Sequence of chain 1.B:
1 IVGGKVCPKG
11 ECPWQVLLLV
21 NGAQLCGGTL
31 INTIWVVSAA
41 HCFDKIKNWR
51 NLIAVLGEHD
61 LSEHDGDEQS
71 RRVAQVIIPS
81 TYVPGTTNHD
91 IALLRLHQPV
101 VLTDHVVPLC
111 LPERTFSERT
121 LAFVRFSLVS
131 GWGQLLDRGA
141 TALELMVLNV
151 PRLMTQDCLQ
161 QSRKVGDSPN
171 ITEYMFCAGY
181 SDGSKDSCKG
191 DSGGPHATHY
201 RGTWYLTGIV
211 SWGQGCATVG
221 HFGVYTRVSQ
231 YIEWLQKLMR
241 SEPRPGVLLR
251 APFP

A small-molecule ligand and the protein it binds are described below.
Small molecule (SMILES): [H]/N=C(/N)c1ccc2[nH]c(-c3n[nH]c(-c4ccccc4)c3O)nc2c1

Binding-site contacts:
Ligand atom N1 contacts residue SER187 of chain 1.B at 3.8 Å.
Ligand atom C5 contacts residue LYS189 of chain 1.B at 3.7 Å.
Ligand atom C8 contacts residue SER192 of chain 1.B at 3.5 Å.
Ligand atom N1 contacts residue GLY215 of chain 1.B at 2.7 Å (h-bond).
Ligand atom N2 contacts residue ASP186 of chain 1.B at 2.9 Å (salt-bridge).
Ligand atom C2B contacts residue CYS26 of chain 1.B at 3.8 Å (hydrophobic).
Ligand atom C3B contacts residue LEU25 of chain 1.B at 3.5 Å (hydrophobic).
Ligand atom C5' contacts residue LYS189 of chain 1.B at 3.7 Å.
Ligand atom N2 contacts residue TRP212 of chain 1.B at 3.4 Å (h-bond).
Ligand atom C5 contacts residue CYS188 of chain 1.B at 3.8 Å (hydrophobic).
Ligand atom N1 contacts residue ASP186 of chain 1.B at 3.0 Å (salt-bridge).
Ligand atom N1' contacts residue LYS189 of chain 1.B at 3.5 Å.
Ligand atom C3 contacts residue CYS188 of chain 1.B at 3.5 Å (hydrophobic).
Ligand atom N1 contacts residue CYS216 of chain 1.B at 3.7 Å.
Ligand atom C4' contacts residue SER192 of chain 1.B at 3.2 Å.
Ligand atom C4' contacts residue HIS41 of chain 1.B at 3.5 Å.
Ligand atom C5' contacts residue SER192 of chain 1.B at 3.8 Å.
Ligand atom N2 contacts residue GLY223 of chain 1.B at 3.7 Å.
Ligand atom C1 contacts residue GLY213 of chain 1.B at 3.8 Å.
Ligand atom N4 contacts residue LYS189 of chain 1.B at 3.8 Å.
Ligand atom C4 contacts residue SER192 of chain 1.B at 3.2 Å.
Ligand atom C3B contacts residue CYS26 of chain 1.B at 3.5 Å (hydrophobic).
Ligand atom C1 contacts residue TRP212 of chain 1.B at 3.8 Å (hydrophobic).
Ligand atom C7 contacts residue ASP186 of chain 1.B at 3.6 Å.
Ligand atom N1 contacts residue GLY213 of chain 1.B at 3.3 Å.
Ligand atom C3 contacts residue SER192 of chain 1.B at 3.5 Å.
Ligand atom C7 contacts residue GLY213 of chain 1.B at 3.7 Å.
Ligand atom C7 contacts residue TRP212 of chain 1.B at 3.7 Å (hydrophobic).
Ligand atom N2 contacts residue SER187 of chain 1.B at 3.4 Å (h-bond).
Ligand atom C8 contacts residue LYS189 of chain 1.B at 3.6 Å.
Ligand atom O4' contacts residue HIS41 of chain 1.B at 2.9 Å (h-bond).
Ligand atom C3 contacts residue VAL210 of chain 1.B at 3.4 Å (hydrophobic).
Ligand atom N2' contacts residue LYS189 of chain 1.B at 3.4 Å.
Ligand atom C2 contacts residue SER187 of chain 1.B at 3.7 Å.
Ligand atom O4' contacts residue SER192 of chain 1.B at 2.1 Å (h-bond).
Ligand atom C4 contacts residue CYS188 of chain 1.B at 3.6 Å (hydrophobic).
Ligand atom C7 contacts residue SER187 of chain 1.B at 3.7 Å.
Ligand atom C6 contacts residue GLY215 of chain 1.B at 3.8 Å.
Ligand atom C2 contacts residue VAL210 of chain 1.B at 3.6 Å (hydrophobic).
Ligand atom N3 contacts residue SER192 of chain 1.B at 2.4 Å (h-bond).